Binding-site contacts:
Ligand atom CAY contacts residue ASN110 of chain 1.B at 3.4 Å.
Ligand atom CBD contacts residue ZN1 of chain 1.D at 3.1 Å.
Ligand atom CAR contacts residue ARG795 of chain 1.B at 3.9 Å.
Ligand atom CAU contacts residue ARG795 of chain 1.B at 3.1 Å.
Ligand atom NAE contacts residue PHE86 of chain 1.B at 3.5 Å.
Ligand atom CAU contacts residue TYR802 of chain 1.B at 3.8 Å (hydrophobic).
Ligand atom CBD contacts residue HIS83 of chain 1.B at 3.8 Å.
Ligand atom CBA contacts residue VAL804 of chain 1.B at 3.6 Å (hydrophobic).
Ligand atom CAF contacts residue PHE86 of chain 1.B at 3.9 Å (hydrophobic).
Ligand atom CAQ contacts residue ASN110 of chain 1.B at 3.5 Å.
Ligand atom CAZ contacts residue TYR802 of chain 1.B at 3.4 Å (hydrophobic).
Ligand atom NBF contacts residue HIS83 of chain 1.B at 3.3 Å (h-bond).
Ligand atom CAN contacts residue SER99 of chain 1.B at 3.1 Å.
Ligand atom OBG contacts residue HIS79 of chain 1.B at 2.7 Å (h-bond).
Ligand atom CAO contacts residue PHE791 of chain 1.B at 3.4 Å (hydrophobic).
Ligand atom OAJ contacts residue SER109 of chain 1.B at 3.7 Å.
Ligand atom OBE contacts residue GLU160 of chain 1.B at 3.3 Å (salt-bridge).
Ligand atom OBG contacts residue ZN1 of chain 1.D at 2.0 Å.
Ligand atom NAG contacts residue PHE791 of chain 1.B at 3.6 Å.
Ligand atom OBE contacts residue ZN1 of chain 1.D at 2.5 Å.
Ligand atom CBD contacts residue GLU82 of chain 1.B at 3.9 Å.
Ligand atom CAY contacts residue TYR802 of chain 1.B at 3.6 Å (hydrophobic).
Ligand atom NAA contacts residue GLU82 of chain 1.B at 4.0 Å.
Ligand atom NBF contacts residue ALA111 of chain 1.B at 3.7 Å.
Ligand atom CAN contacts residue PHE791 of chain 1.B at 3.4 Å (hydrophobic).
Ligand atom CAS contacts residue ALA111 of chain 1.B at 3.5 Å (hydrophobic).
Ligand atom CBD contacts residue ALA111 of chain 1.B at 3.8 Å (hydrophobic).
Ligand atom OBE contacts residue TYR802 of chain 1.B at 2.7 Å (h-bond).
Ligand atom OBG contacts residue GLU82 of chain 1.B at 3.0 Å (salt-bridge).
Ligand atom CAO contacts residue SER99 of chain 1.B at 3.0 Å.
Ligand atom NBF contacts residue GLU82 of chain 1.B at 2.6 Å (salt-bridge).
Ligand atom CAX contacts residue ASN110 of chain 1.B at 3.9 Å.
Ligand atom CAS contacts residue ASN110 of chain 1.B at 3.0 Å.
Ligand atom OBG contacts residue HIS83 of chain 1.B at 2.7 Å (h-bond).
Ligand atom CBD contacts residue TYR802 of chain 1.B at 3.7 Å (hydrophobic).
Ligand atom NBF contacts residue ZN1 of chain 1.D at 2.9 Å.
Ligand atom CAI contacts residue PHE791 of chain 1.B at 3.8 Å (hydrophobic).
Ligand atom CAT contacts residue TYR802 of chain 1.B at 3.2 Å (hydrophobic).
Ligand atom CAR contacts residue TYR802 of chain 1.B at 3.0 Å (hydrophobic).
Ligand atom OBE contacts residue HIS83 of chain 1.B at 3.7 Å.

Sequence of chain 1.B:
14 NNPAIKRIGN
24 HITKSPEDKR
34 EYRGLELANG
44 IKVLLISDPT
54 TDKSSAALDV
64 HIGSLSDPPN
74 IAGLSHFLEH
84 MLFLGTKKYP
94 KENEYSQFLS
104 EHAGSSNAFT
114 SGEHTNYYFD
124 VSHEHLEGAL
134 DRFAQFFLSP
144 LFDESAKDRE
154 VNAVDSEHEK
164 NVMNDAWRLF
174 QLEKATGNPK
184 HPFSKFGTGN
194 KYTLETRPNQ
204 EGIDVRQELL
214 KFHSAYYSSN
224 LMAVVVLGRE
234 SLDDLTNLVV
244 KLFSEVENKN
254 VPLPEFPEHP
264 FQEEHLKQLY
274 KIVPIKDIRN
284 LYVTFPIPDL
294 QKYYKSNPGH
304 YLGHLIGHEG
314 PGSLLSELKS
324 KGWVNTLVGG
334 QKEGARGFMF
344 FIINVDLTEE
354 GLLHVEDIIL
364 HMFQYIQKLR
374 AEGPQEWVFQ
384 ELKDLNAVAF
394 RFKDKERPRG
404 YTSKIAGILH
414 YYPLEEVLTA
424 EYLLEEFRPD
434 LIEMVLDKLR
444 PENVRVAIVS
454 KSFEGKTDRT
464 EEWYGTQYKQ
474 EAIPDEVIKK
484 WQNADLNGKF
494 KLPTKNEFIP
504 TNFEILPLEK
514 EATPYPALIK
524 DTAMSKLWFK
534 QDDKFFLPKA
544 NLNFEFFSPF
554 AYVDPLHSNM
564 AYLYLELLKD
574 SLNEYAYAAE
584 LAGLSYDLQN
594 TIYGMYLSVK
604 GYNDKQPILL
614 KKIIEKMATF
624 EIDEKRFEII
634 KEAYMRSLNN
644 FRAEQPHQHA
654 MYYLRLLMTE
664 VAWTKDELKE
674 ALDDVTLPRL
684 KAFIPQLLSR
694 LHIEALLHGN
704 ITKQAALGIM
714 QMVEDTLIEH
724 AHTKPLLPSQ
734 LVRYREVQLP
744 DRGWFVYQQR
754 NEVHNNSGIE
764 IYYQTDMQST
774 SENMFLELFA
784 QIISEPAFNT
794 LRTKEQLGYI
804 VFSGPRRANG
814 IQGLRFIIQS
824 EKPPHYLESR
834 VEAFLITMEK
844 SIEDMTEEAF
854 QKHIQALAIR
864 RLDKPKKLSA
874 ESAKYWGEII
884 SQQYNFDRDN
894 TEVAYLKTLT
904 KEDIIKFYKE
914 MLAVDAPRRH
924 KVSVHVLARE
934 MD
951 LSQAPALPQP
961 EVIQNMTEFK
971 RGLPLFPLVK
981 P

The protein below binds the small molecule below.
Small molecule (SMILES): Cc1ccc(C(=O)NCc2cn([C@@H](CC(=O)NO)Cc3ccc4ccccc4c3)nn2)cc1